Sequence of chain 1.A:
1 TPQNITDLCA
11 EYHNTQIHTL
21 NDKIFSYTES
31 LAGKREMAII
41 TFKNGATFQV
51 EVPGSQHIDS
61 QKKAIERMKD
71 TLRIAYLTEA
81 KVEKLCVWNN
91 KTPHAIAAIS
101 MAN

Binding-site contacts:
Ligand atom C75 contacts residue GLU51 of chain 1.A at 4.2 Å.
Ligand atom C75 contacts residue HIS57 of chain 1.A at 3.4 Å.
Ligand atom O32 contacts residue HIS57 of chain 1.A at 3.4 Å.
Ligand atom O26 contacts residue TRP88 of chain 1.A at 3.4 Å.
Ligand atom C72 contacts residue TRP88 of chain 1.A at 3.6 Å (hydrophobic).
Ligand atom C68 contacts residue TYR12 of chain 1.A at 4.2 Å (hydrophobic).
Ligand atom O31 contacts residue ASN90 of chain 1.A at 3.0 Å (h-bond).
Ligand atom O27 contacts residue TYR12 of chain 1.A at 3.5 Å.
Ligand atom O32 contacts residue GLN61 of chain 1.A at 2.9 Å (h-bond).
Ligand atom O32 contacts residue TRP88 of chain 1.A at 3.9 Å.
Ligand atom O26 contacts residue ALA32 of chain 1.B at 3.9 Å.
Ligand atom C72 contacts residue LYS91 of chain 1.A at 3.7 Å.
Ligand atom O29 contacts residue GLN56 of chain 1.A at 3.4 Å.
Ligand atom O30 contacts residue ASN90 of chain 1.A at 2.7 Å (h-bond).
Ligand atom N14 contacts residue GLY33 of chain 1.B at 3.6 Å.
Ligand atom C71 contacts residue LYS91 of chain 1.A at 3.8 Å.
Ligand atom C71 contacts residue GLU51 of chain 1.A at 3.4 Å.
Ligand atom O26 contacts residue GLY33 of chain 1.B at 2.9 Å (h-bond).
Ligand atom C72 contacts residue ASN90 of chain 1.A at 3.6 Å.
Ligand atom C75 contacts residue TRP88 of chain 1.A at 3.7 Å (hydrophobic).
Ligand atom C73 contacts residue ASN90 of chain 1.A at 4.0 Å.
Ligand atom C71 contacts residue TRP88 of chain 1.A at 3.6 Å (hydrophobic).
Ligand atom C75 contacts residue GLN61 of chain 1.A at 4.0 Å.
Ligand atom O32 contacts residue GLN56 of chain 1.A at 3.3 Å (h-bond).
Ligand atom O30 contacts residue TRP88 of chain 1.A at 3.8 Å.
Ligand atom C66 contacts residue TRP88 of chain 1.A at 4.1 Å (hydrophobic).
Ligand atom C73 contacts residue LYS91 of chain 1.A at 3.9 Å.
Ligand atom O26 contacts residue GLN61 of chain 1.A at 3.4 Å (h-bond).
Ligand atom O29 contacts residue GLU51 of chain 1.A at 2.6 Å (salt-bridge).
Ligand atom O28 contacts residue GLN56 of chain 1.A at 3.5 Å (h-bond).
Ligand atom O29 contacts residue LYS91 of chain 1.A at 2.8 Å (salt-bridge).
Ligand atom O26 contacts residue TYR12 of chain 1.A at 3.7 Å.
Ligand atom C75 contacts residue GLN56 of chain 1.A at 3.9 Å.
Ligand atom C70 contacts residue TRP88 of chain 1.A at 3.6 Å (hydrophobic).
Ligand atom O30 contacts residue LYS91 of chain 1.A at 2.8 Å (salt-bridge).
Ligand atom N14 contacts residue TYR12 of chain 1.A at 3.6 Å.
Ligand atom O27 contacts residue GLY33 of chain 1.B at 3.2 Å.
Ligand atom O25 contacts residue TRP88 of chain 1.A at 3.7 Å.
Ligand atom O30 contacts residue GLU51 of chain 1.A at 4.2 Å.
Ligand atom C67 contacts residue TRP88 of chain 1.A at 3.9 Å (hydrophobic).

Sequence of chain 1.B:
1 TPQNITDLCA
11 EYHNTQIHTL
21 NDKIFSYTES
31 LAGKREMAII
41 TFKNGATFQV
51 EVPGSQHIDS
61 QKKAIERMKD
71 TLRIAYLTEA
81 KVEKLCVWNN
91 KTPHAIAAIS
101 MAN

A small-molecule ligand and the protein it binds are described below.
Small molecule (SMILES): NC(COC(=O)NCCCOCCOCCOCCCNc1c(NCCCN2CCN(CCCNC(=O)c3cc(O[C@H]4O[C@H](CO)[C@H](O)[C@H](O)[C@H]4O)cc([N+](=O)[O-])c3)CC2)c(=O)c1=O)COC(=O)NCCCOCCOCCOCCCNc1c(NCCCN2CCN(CCCNC(=O)c3cc(O[C@H]4O[C@@H](CO)[C@@H](O)[C@@H](O)[C@H]4O)cc([N+](=O)[O-])c3)CC2)c(=O)c1=O